This small molecule binds to this protein.
Small molecule (SMILES): OC[C@H]1O[C@H](O[C@H]2[C@H](O)[C@@H](O)[C@@H](O[C@H]3[C@H](O)[C@@H](O)[C@H](O)O[C@@H]3CO)O[C@@H]2CO)[C@H](O)[C@@H](O)[C@@H]1O

Sequence of chain 1.C:
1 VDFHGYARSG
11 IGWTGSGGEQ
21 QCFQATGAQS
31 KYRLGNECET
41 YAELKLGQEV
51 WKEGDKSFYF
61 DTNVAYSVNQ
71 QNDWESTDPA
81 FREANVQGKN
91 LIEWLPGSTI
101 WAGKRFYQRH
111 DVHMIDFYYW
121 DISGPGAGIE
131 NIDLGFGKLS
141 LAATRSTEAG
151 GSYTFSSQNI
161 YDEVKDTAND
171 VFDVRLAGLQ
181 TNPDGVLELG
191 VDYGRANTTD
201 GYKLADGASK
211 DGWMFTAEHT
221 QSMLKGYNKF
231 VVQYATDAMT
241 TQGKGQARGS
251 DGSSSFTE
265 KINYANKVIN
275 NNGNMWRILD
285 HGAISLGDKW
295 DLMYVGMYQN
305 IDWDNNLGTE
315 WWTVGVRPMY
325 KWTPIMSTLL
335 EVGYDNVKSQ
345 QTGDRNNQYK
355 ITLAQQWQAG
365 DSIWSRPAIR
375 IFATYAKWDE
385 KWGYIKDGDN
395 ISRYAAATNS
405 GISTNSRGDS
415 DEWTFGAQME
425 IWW

Sequence of chain 1.B:
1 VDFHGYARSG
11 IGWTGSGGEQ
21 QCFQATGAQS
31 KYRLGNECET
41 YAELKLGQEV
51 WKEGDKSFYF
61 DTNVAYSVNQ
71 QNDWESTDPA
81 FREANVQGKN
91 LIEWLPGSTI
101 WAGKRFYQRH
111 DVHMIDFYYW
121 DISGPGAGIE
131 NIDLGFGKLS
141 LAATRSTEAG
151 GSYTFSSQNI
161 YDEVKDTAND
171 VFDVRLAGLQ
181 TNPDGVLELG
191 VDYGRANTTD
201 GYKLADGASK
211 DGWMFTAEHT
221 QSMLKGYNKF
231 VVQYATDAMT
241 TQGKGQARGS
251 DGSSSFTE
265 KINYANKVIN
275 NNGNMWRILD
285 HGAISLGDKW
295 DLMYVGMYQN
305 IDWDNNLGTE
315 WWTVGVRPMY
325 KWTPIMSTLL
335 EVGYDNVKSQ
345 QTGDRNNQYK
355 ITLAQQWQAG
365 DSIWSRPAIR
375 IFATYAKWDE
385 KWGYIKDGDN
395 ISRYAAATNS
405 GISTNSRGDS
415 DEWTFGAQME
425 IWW

Binding-site contacts:
Ligand atom O1 contacts residue ARG82 of chain 1.B at 3.9 Å.
Ligand atom C2 contacts residue ARG8 of chain 1.B at 3.5 Å.
Ligand atom C4 contacts residue TYR118 of chain 1.B at 3.8 Å (hydrophobic).
Ligand atom O3 contacts residue ASP116 of chain 1.B at 3.4 Å (salt-bridge).
Ligand atom C3 contacts residue ARG33 of chain 1.B at 3.8 Å.
Ligand atom O3 contacts residue ASP111 of chain 1.B at 2.9 Å (salt-bridge).
Ligand atom O3 contacts residue TYR41 of chain 1.B at 4.0 Å.
Ligand atom O4 contacts residue ASP111 of chain 1.B at 3.4 Å (salt-bridge).
Ligand atom C6 contacts residue TYR118 of chain 1.B at 3.8 Å (hydrophobic).
Ligand atom O3 contacts residue HIS113 of chain 1.B at 3.5 Å (h-bond).
Ligand atom O6 contacts residue ARG82 of chain 1.B at 3.1 Å (salt-bridge).
Ligand atom O2 contacts residue ARG33 of chain 1.B at 2.8 Å (salt-bridge).
Ligand atom O5 contacts residue TYR41 of chain 1.B at 3.5 Å.
Ligand atom C6 contacts residue ARG109 of chain 1.B at 2.7 Å.
Ligand atom C2 contacts residue TYR6 of chain 1.B at 3.8 Å (hydrophobic).
Ligand atom C6 contacts residue GLU43 of chain 1.B at 3.7 Å.
Ligand atom C1 contacts residue TYR41 of chain 1.B at 3.5 Å (hydrophobic).
Ligand atom O5 contacts residue ARG82 of chain 1.B at 3.2 Å (salt-bridge).
Ligand atom O6 contacts residue ARG109 of chain 1.B at 2.8 Å (salt-bridge).
Ligand atom C3 contacts residue ASP116 of chain 1.B at 3.3 Å.
Ligand atom O5 contacts residue GLU43 of chain 1.B at 3.4 Å (salt-bridge).
Ligand atom C6 contacts residue ARG82 of chain 1.B at 3.9 Å.
Ligand atom O6 contacts residue ARG109 of chain 1.B at 2.9 Å (salt-bridge).
Ligand atom O2 contacts residue ASP116 of chain 1.B at 2.7 Å (salt-bridge).
Ligand atom O6 contacts residue GLU43 of chain 1.B at 2.9 Å (salt-bridge).
Ligand atom O2 contacts residue HIS113 of chain 1.B at 2.9 Å (h-bond).
Ligand atom C2 contacts residue ASP116 of chain 1.B at 3.9 Å.
Ligand atom O3 contacts residue ARG33 of chain 1.B at 2.7 Å (salt-bridge).
Ligand atom O6 contacts residue PHE106 of chain 1.B at 3.7 Å.
Ligand atom C6 contacts residue TYR118 of chain 1.B at 3.8 Å (hydrophobic).
Ligand atom C6 contacts residue ARG109 of chain 1.B at 3.5 Å.
Ligand atom C1 contacts residue TYR6 of chain 1.B at 3.8 Å (hydrophobic).
Ligand atom C2 contacts residue TRP426 of chain 1.B at 3.9 Å (hydrophobic).
Ligand atom C5 contacts residue TYR118 of chain 1.B at 3.3 Å (hydrophobic).
Ligand atom O6 contacts residue GLU43 of chain 1.B at 2.9 Å (salt-bridge).
Ligand atom O3 contacts residue TYR6 of chain 1.B at 3.6 Å.
Ligand atom C3 contacts residue ASP111 of chain 1.B at 3.3 Å.
Ligand atom O2 contacts residue ARG8 of chain 1.B at 3.0 Å (salt-bridge).
Ligand atom C2 contacts residue HIS113 of chain 1.B at 3.5 Å.
Ligand atom O4 contacts residue TYR118 of chain 1.B at 3.3 Å (h-bond).